The protein below binds the small molecule below.
Small molecule (SMILES): CC(C)CCC[C@@H](C)[C@H]1CC[C@H]2[C@@H]3CC=C4C[C@@H](O)CC[C@]4(C)[C@H]3CC[C@]12C

Sequence of chain 1.D:
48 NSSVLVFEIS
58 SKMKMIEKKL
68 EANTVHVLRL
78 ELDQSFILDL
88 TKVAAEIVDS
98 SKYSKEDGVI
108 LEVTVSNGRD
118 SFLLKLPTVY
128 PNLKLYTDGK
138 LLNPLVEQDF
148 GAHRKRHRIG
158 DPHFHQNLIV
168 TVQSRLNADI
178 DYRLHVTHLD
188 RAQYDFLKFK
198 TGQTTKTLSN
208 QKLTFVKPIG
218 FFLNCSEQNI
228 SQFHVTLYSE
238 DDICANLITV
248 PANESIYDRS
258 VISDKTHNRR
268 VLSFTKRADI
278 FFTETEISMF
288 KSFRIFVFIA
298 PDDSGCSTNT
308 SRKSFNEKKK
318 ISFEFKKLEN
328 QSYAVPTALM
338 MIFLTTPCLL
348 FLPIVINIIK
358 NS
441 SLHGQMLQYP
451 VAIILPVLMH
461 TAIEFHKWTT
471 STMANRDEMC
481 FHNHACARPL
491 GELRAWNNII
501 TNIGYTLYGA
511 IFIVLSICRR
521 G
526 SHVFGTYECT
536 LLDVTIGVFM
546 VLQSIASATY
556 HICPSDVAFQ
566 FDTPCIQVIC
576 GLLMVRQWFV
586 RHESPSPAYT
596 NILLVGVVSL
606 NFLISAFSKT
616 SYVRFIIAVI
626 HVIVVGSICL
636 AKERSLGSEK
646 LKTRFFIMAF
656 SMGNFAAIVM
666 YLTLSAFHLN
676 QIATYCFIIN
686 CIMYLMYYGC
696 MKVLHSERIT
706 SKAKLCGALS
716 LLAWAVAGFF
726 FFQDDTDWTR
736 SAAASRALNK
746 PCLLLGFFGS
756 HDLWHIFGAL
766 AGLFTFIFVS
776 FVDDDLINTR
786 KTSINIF

Binding-site contacts:
Ligand atom C15 contacts residue MET691 of chain 1.D at 4.4 Å (hydrophobic).
Ligand atom C8 contacts residue CYS695 of chain 1.D at 3.7 Å (hydrophobic).
Ligand atom C18 contacts residue GLY694 of chain 1.D at 3.5 Å.
Ligand atom C25 contacts residue LEU690 of chain 1.D at 3.7 Å (hydrophobic).
Ligand atom C22 contacts residue GLY712 of chain 1.D at 4.2 Å.
Ligand atom C26 contacts residue SER715 of chain 1.D at 4.4 Å.
Ligand atom C15 contacts residue CYS695 of chain 1.D at 4.3 Å (hydrophobic).
Ligand atom C16 contacts residue MET691 of chain 1.D at 4.3 Å (hydrophobic).
Ligand atom C24 contacts residue GLY712 of chain 1.D at 4.1 Å.
Ligand atom C23 contacts residue GLY712 of chain 1.D at 4.4 Å.
Ligand atom C7 contacts residue CYS695 of chain 1.D at 4.0 Å (hydrophobic).
Ligand atom C26 contacts residue MET691 of chain 1.D at 4.3 Å (hydrophobic).
Ligand atom C24 contacts residue LEU716 of chain 1.D at 4.2 Å (hydrophobic).
Ligand atom C26 contacts residue ILE687 of chain 1.D at 4.0 Å (hydrophobic).
Ligand atom C14 contacts residue CYS695 of chain 1.D at 4.4 Å (hydrophobic).
Ligand atom C21 contacts residue PHE773 of chain 1.D at 4.3 Å (hydrophobic).
Ligand atom C27 contacts residue PHE773 of chain 1.D at 3.6 Å (hydrophobic).
Ligand atom C18 contacts residue MET691 of chain 1.D at 4.3 Å (hydrophobic).
Ligand atom C6 contacts residue CYS695 of chain 1.D at 4.4 Å (hydrophobic).
Ligand atom C25 contacts residue PHE773 of chain 1.D at 4.1 Å (hydrophobic).
Ligand atom C26 contacts residue LEU690 of chain 1.D at 3.7 Å (hydrophobic).
Ligand atom C27 contacts residue GLY712 of chain 1.D at 3.8 Å.
Ligand atom C19 contacts residue VAL698 of chain 1.D at 3.7 Å (hydrophobic).
Ligand atom C11 contacts residue VAL698 of chain 1.D at 3.9 Å (hydrophobic).
Ligand atom C21 contacts residue LYS709 of chain 1.D at 4.4 Å.
Ligand atom C1 contacts residue VAL698 of chain 1.D at 4.5 Å (hydrophobic).
Ligand atom C24 contacts residue MET691 of chain 1.D at 4.3 Å (hydrophobic).
Ligand atom C18 contacts residue CYS695 of chain 1.D at 3.6 Å (hydrophobic).
Ligand atom C27 contacts residue LEU690 of chain 1.D at 4.3 Å (hydrophobic).
Ligand atom C26 contacts residue LEU716 of chain 1.D at 4.3 Å (hydrophobic).
Ligand atom C23 contacts residue PHE773 of chain 1.D at 3.7 Å (hydrophobic).
Ligand atom C19 contacts residue CYS695 of chain 1.D at 4.2 Å (hydrophobic).
Ligand atom C27 contacts residue SER715 of chain 1.D at 3.5 Å.